Sequence of chain 3.B:
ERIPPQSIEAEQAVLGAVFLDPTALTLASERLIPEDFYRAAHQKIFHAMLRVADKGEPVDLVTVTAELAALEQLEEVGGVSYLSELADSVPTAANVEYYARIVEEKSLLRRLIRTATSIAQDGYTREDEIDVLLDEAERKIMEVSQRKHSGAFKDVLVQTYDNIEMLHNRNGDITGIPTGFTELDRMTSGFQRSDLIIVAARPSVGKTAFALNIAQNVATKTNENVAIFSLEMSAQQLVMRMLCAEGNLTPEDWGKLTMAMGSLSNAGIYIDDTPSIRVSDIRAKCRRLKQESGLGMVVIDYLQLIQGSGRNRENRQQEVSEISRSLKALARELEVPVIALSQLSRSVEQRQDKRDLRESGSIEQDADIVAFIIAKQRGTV

Binding-site contacts:
Ligand atom O4' contacts residue ARG117 of chain 3.B at 2.5 Å (salt-bridge).
Ligand atom C2' contacts residue ARG344 of chain 3.B at 3.7 Å.
Ligand atom C7 contacts residue GLN49 of chain 3.B at 3.3 Å.
Ligand atom OP2 contacts residue ARG145 of chain 3.B at 3.2 Å (salt-bridge).
Ligand atom OP1 contacts residue ARG117 of chain 3.B at 3.1 Å (salt-bridge).
Ligand atom C7 contacts residue SER295 of chain 3.A at 2.9 Å.
Ligand atom O4 contacts residue LYS146 of chain 3.B at 2.9 Å (salt-bridge).
Ligand atom N3 contacts residue LYS146 of chain 3.B at 2.7 Å (salt-bridge).
Ligand atom O4 contacts residue ARG330 of chain 3.B at 2.7 Å (salt-bridge).
Ligand atom C2 contacts residue ARG344 of chain 3.B at 3.5 Å.
Ligand atom C2 contacts residue ARG120 of chain 3.B at 3.6 Å.
Ligand atom C4 contacts residue ARG45 of chain 3.B at 3.5 Å.
Ligand atom C5 contacts residue ARG45 of chain 3.B at 3.6 Å.
Ligand atom C4' contacts residue ARG117 of chain 3.B at 3.6 Å.
Ligand atom O4' contacts residue GLU149 of chain 3.B at 3.3 Å (salt-bridge).
Ligand atom OP2 contacts residue GLN79 of chain 3.B at 2.1 Å (h-bond).
Ligand atom OP2 contacts residue ARG332 of chain 3.A at 2.8 Å (salt-bridge).
Ligand atom N3 contacts residue ARG330 of chain 3.B at 2.7 Å (salt-bridge).
Ligand atom C7 contacts residue GLN326 of chain 3.A at 2.4 Å.
Ligand atom C1' contacts residue ARG117 of chain 3.B at 3.1 Å.
Ligand atom O2 contacts residue ARG120 of chain 3.B at 2.7 Å (salt-bridge).
Ligand atom O2 contacts residue ARG344 of chain 3.B at 2.5 Å (salt-bridge).
Ligand atom OP1 contacts residue ARG332 of chain 3.B at 3.0 Å (salt-bridge).
Ligand atom O5' contacts residue GLN79 of chain 3.B at 3.0 Å (h-bond).
Ligand atom C5 contacts residue GLN326 of chain 3.A at 3.6 Å.
Ligand atom C4 contacts residue ARG330 of chain 3.B at 3.1 Å.
Ligand atom C7 contacts residue GLU149 of chain 3.B at 3.7 Å.
Ligand atom N3 contacts residue ARG344 of chain 3.B at 3.6 Å.
Ligand atom C2 contacts residue ARG330 of chain 3.B at 3.5 Å.
Ligand atom O4 contacts residue PRO294 of chain 3.A at 3.5 Å.
Ligand atom C4 contacts residue LYS146 of chain 3.B at 3.1 Å.
Ligand atom C5' contacts residue GLN79 of chain 3.B at 3.6 Å.
Ligand atom C7 contacts residue ARG145 of chain 3.B at 3.4 Å.
Ligand atom O2 contacts residue ARG330 of chain 3.B at 3.5 Å (salt-bridge).
Ligand atom OP2 contacts residue ARG330 of chain 3.A at 2.6 Å (salt-bridge).
Ligand atom C6 contacts residue GLU149 of chain 3.B at 3.1 Å.
Ligand atom O4 contacts residue ARG45 of chain 3.B at 2.7 Å (salt-bridge).
Ligand atom C7 contacts residue ARG45 of chain 3.B at 2.7 Å.
Ligand atom C7 contacts residue LYS146 of chain 3.B at 3.4 Å.
Ligand atom P contacts residue GLN79 of chain 3.B at 3.2 Å.

A small-molecule ligand and the protein it binds are described below.
Small molecule (SMILES): Cc1cn([C@@H]2C[C@H](O[P](=O)(O)OC[C@H]3O[C@@H](n4cc(C)c(=O)[nH]c4=O)C[C@@H]3O)[C@@H](CO[P](=O)(O)O[C@H]3C[C@H](n4cc(C)c(=O)[nH]c4=O)O[C@@H]3CO[P](=O)(O)O[C@H]3C[C@H](n4cc(C)c(=O)[nH]c4=O)O[C@@H]3CO[P](=O)(O)O[C@H]3C[C@H](n4cc(C)c(=O)[nH]c4=O)O[C@@H]3CO[P](=O)(O)O[C@H]3C[C@H](n4cc(C)c(=O)[nH]c4=O)O[C@@H]3CO[P](=O)(O)O[C@H]3C[C@H](n4cc(C)c(=O)[nH]c4=O)O[C@@H]3CO[P](=O)(O)O[C@H]3C[C@H](n4cc(C)c(=O)[nH]c4=O)O[C@@H]3CO[P](=O)(O)O[C@H]3C[C@H](n4cc(C)c(=O)[nH]c4=O)O[C@@H]3CO)O2)c(=O)[nH]c1=O

Sequence of chain 3.A:
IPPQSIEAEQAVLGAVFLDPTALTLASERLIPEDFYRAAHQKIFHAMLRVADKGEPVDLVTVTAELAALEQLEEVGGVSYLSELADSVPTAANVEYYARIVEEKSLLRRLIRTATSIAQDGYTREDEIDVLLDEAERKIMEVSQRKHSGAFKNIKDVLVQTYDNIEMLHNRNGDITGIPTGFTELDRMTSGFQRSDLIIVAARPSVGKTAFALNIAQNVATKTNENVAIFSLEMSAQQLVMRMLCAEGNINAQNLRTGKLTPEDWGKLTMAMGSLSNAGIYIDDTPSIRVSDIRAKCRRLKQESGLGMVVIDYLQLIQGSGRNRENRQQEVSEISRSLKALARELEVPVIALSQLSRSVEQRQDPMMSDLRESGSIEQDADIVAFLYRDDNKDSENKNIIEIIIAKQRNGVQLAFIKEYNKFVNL